Sequence of chain 1.B:
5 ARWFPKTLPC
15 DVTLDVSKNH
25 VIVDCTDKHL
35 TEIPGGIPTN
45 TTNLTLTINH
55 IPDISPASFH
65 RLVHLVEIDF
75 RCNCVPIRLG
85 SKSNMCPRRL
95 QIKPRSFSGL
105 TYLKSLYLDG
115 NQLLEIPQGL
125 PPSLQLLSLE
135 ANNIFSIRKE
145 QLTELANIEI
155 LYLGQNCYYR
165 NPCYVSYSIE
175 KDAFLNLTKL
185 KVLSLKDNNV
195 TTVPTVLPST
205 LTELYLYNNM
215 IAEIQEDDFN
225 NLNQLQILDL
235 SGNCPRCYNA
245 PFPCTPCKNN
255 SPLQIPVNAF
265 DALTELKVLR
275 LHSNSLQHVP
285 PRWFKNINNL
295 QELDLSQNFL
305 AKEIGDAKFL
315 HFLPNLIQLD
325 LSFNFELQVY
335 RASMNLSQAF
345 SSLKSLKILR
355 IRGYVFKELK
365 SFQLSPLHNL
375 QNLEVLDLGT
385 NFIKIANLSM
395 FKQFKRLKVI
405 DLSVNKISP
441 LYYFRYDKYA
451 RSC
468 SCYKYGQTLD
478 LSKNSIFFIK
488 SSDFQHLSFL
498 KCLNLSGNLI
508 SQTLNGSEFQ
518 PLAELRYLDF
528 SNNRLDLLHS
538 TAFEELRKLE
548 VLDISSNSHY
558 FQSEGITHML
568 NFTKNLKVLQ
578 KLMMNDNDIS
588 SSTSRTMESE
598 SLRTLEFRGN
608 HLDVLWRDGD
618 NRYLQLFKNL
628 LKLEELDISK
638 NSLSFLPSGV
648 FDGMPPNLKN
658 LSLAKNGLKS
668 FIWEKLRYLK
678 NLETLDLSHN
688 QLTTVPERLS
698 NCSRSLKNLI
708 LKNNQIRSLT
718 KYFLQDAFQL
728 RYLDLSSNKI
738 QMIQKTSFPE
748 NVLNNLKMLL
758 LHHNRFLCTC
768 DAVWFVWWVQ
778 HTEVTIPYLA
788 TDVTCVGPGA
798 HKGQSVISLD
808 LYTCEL

Binding-site contacts:
Ligand atom C1 contacts residue ASN568 of chain 1.B at 1.4 Å.
Ligand atom O3 contacts residue SER537 of chain 1.B at 4.2 Å.
Ligand atom C4 contacts residue SO41 of chain 1.Y at 4.2 Å.
Ligand atom C7 contacts residue ASN568 of chain 1.B at 3.6 Å.
Ligand atom C3 contacts residue SO41 of chain 1.Y at 3.3 Å.
Ligand atom N2 contacts residue ASN568 of chain 1.B at 2.9 Å (h-bond).
Ligand atom C8 contacts residue ASN568 of chain 1.B at 3.5 Å.
Ligand atom C2 contacts residue SER537 of chain 1.B at 3.8 Å.
Ligand atom C5 contacts residue ASN568 of chain 1.B at 3.6 Å.
Ligand atom O7 contacts residue ASN568 of chain 1.B at 3.7 Å.
Ligand atom O5 contacts residue ASN568 of chain 1.B at 2.3 Å (h-bond).
Ligand atom N2 contacts residue SER537 of chain 1.B at 3.0 Å (h-bond).
Ligand atom O4 contacts residue SO41 of chain 1.Y at 4.0 Å.
Ligand atom C7 contacts residue LYS571 of chain 1.B at 4.4 Å.
Ligand atom C2 contacts residue ASN568 of chain 1.B at 2.5 Å.
Ligand atom C5 contacts residue SO41 of chain 1.Y at 4.4 Å.
Ligand atom C8 contacts residue ASN572 of chain 1.B at 3.5 Å.
Ligand atom C8 contacts residue LYS571 of chain 1.B at 3.8 Å.
Ligand atom C2 contacts residue SO41 of chain 1.Y at 4.2 Å.
Ligand atom O6 contacts residue MET566 of chain 1.B at 4.2 Å.
Ligand atom O7 contacts residue LYS571 of chain 1.B at 3.5 Å.
Ligand atom O3 contacts residue SO41 of chain 1.Y at 3.7 Å.
Ligand atom C7 contacts residue SER537 of chain 1.B at 3.9 Å.
Ligand atom N2 contacts residue SO41 of chain 1.Y at 4.1 Å.
Ligand atom C8 contacts residue SER537 of chain 1.B at 3.8 Å.
Ligand atom C1 contacts residue SER537 of chain 1.B at 4.1 Å.
Ligand atom C3 contacts residue SER537 of chain 1.B at 3.8 Å.
Ligand atom C3 contacts residue ASN568 of chain 1.B at 3.8 Å.
Ligand atom C4 contacts residue ASN568 of chain 1.B at 4.2 Å.

A protein and the small-molecule ligand that binds it are described below.
Small molecule (SMILES): CC(=O)N[C@@H]1[C@@H](O)[C@H](O)[C@@H](CO)O[C@H]1O